A small-molecule ligand and the protein it binds are described below.
Small molecule (SMILES): Nc1ncnc2c1ncn2[C@@H]1O[C@H](COP(=O)(O)O)[C@@H](OP(=O)(O)O)[C@H]1O

Sequence of chain 1.D:
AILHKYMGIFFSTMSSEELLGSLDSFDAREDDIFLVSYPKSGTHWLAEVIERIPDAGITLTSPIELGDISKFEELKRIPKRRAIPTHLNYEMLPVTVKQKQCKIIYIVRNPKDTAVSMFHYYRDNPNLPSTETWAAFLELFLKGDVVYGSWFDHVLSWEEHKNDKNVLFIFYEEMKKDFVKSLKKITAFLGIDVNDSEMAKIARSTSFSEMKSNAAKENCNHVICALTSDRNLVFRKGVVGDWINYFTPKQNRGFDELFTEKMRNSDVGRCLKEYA

Binding-site contacts:
Ligand atom C2 contacts residue TRP45 of chain 1.D at 2.9 Å (hydrophobic).
Ligand atom P2 contacts residue THR43 of chain 1.D at 3.3 Å.
Ligand atom O2P contacts residue SER117 of chain 1.D at 2.9 Å (h-bond).
Ligand atom P1 contacts residue ARG238 of chain 1.D at 3.2 Å.
Ligand atom P1 contacts residue SER117 of chain 1.D at 3.5 Å.
Ligand atom C4 contacts residue TYR172 of chain 1.D at 3.5 Å (hydrophobic).
Ligand atom O2' contacts residue GLY240 of chain 1.D at 3.1 Å (h-bond).
Ligand atom N6 contacts residue TRP45 of chain 1.D at 3.3 Å (h-bond).
Ligand atom O5P contacts residue LYS40 of chain 1.D at 3.5 Å (salt-bridge).
Ligand atom O2' contacts residue PHE208 of chain 1.D at 3.5 Å.
Ligand atom C2 contacts residue TYR172 of chain 1.D at 3.4 Å (hydrophobic).
Ligand atom N3 contacts residue TYR172 of chain 1.D at 2.6 Å (h-bond).
Ligand atom O3P contacts residue ARG238 of chain 1.D at 2.6 Å (salt-bridge).
Ligand atom N6 contacts residue PHE208 of chain 1.D at 3.6 Å (h-bond).
Ligand atom N1 contacts residue TRP45 of chain 1.D at 3.2 Å.
Ligand atom O5P contacts residue GLY42 of chain 1.D at 3.2 Å (h-bond).
Ligand atom C6 contacts residue TRP45 of chain 1.D at 3.3 Å (hydrophobic).
Ligand atom O2' contacts residue VAL236 of chain 1.D at 2.8 Å (h-bond).
Ligand atom O1P contacts residue LYS239 of chain 1.D at 2.6 Å (salt-bridge).
Ligand atom C2' contacts residue VAL236 of chain 1.D at 2.7 Å (hydrophobic).
Ligand atom O1P contacts residue ARG238 of chain 1.D at 3.5 Å.
Ligand atom O5P contacts residue SER41 of chain 1.D at 3.2 Å (h-bond).
Ligand atom O3' contacts residue ARG109 of chain 1.D at 3.5 Å (salt-bridge).
Ligand atom N6 contacts residue THR206 of chain 1.D at 3.1 Å (h-bond).
Ligand atom C2 contacts residue LYS176 of chain 1.D at 3.6 Å.
Ligand atom O6P contacts residue THR43 of chain 1.D at 3.3 Å (h-bond).
Ligand atom O3P contacts residue SER117 of chain 1.D at 3.6 Å.
Ligand atom O4P contacts residue LYS40 of chain 1.D at 3.3 Å (salt-bridge).
Ligand atom O3' contacts residue SER117 of chain 1.D at 3.3 Å (h-bond).
Ligand atom O1P contacts residue GLY240 of chain 1.D at 2.3 Å (h-bond).
Ligand atom O6P contacts residue HIS44 of chain 1.D at 2.8 Å (h-bond).
Ligand atom O2' contacts residue LYS239 of chain 1.D at 3.6 Å.
Ligand atom O3P contacts residue ARG109 of chain 1.D at 3.4 Å (salt-bridge).
Ligand atom C3' contacts residue VAL236 of chain 1.D at 3.2 Å (hydrophobic).
Ligand atom O5P contacts residue THR43 of chain 1.D at 2.4 Å.
Ligand atom N3 contacts residue TRP45 of chain 1.D at 3.3 Å.
Ligand atom O2' contacts residue ARG238 of chain 1.D at 3.4 Å (salt-bridge).
Ligand atom C3' contacts residue SER117 of chain 1.D at 3.6 Å.
Ligand atom P1 contacts residue GLY240 of chain 1.D at 3.5 Å.
Ligand atom O2P contacts residue ARG238 of chain 1.D at 2.4 Å (salt-bridge).